The small molecule below binds the protein below.
Small molecule (SMILES): Nc1ncnc2c1ncn2[C@@H]1O[C@H](CO[P](=O)(O)OP(=O)(O)O)[C@@H](O)[C@H]1OP(=O)(O)O

Binding-site contacts:
Ligand atom O4' contacts residue GLN77 of chain 2.C at 3.0 Å (h-bond).
Ligand atom N6 contacts residue ARG36 of chain 2.C at 3.2 Å (salt-bridge).
Ligand atom C4 contacts residue ARG36 of chain 2.C at 3.8 Å.
Ligand atom O4' contacts residue VAL76 of chain 2.C at 3.4 Å.
Ligand atom O1P contacts residue ARG36 of chain 2.C at 2.8 Å (salt-bridge).
Ligand atom P2' contacts residue THR37 of chain 2.C at 3.5 Å.
Ligand atom O2P contacts residue ASN35 of chain 2.C at 2.7 Å (h-bond).
Ligand atom P2' contacts residue ARG36 of chain 2.C at 3.6 Å.
Ligand atom O1B contacts residue ALA14 of chain 2.C at 3.6 Å.
Ligand atom C5' contacts residue ALA14 of chain 2.C at 3.8 Å (hydrophobic).
Ligand atom C5 contacts residue ALA81 of chain 2.C at 3.4 Å (hydrophobic).
Ligand atom C2 contacts residue ARG36 of chain 2.C at 3.9 Å.
Ligand atom O3P contacts residue THR37 of chain 2.C at 2.5 Å (h-bond).
Ligand atom O3P contacts residue ASN35 of chain 2.C at 3.5 Å (h-bond).
Ligand atom C6 contacts residue ARG36 of chain 2.C at 3.1 Å.
Ligand atom O3' contacts residue ASN35 of chain 2.C at 3.0 Å (h-bond).
Ligand atom O3' contacts residue ALA14 of chain 2.C at 3.9 Å.
Ligand atom C8 contacts residue GLN77 of chain 2.C at 3.6 Å.
Ligand atom O2B contacts residue ALA14 of chain 2.C at 3.7 Å.
Ligand atom C4' contacts residue GLN77 of chain 2.C at 4.0 Å.
Ligand atom O2P contacts residue THR37 of chain 2.C at 3.7 Å.
Ligand atom C5 contacts residue ARG36 of chain 2.C at 3.4 Å.
Ligand atom N7 contacts residue ALA81 of chain 2.C at 3.5 Å.
Ligand atom N7 contacts residue ARG36 of chain 2.C at 3.5 Å (salt-bridge).
Ligand atom C1' contacts residue VAL76 of chain 2.C at 3.9 Å (hydrophobic).
Ligand atom P2' contacts residue ASN35 of chain 2.C at 3.4 Å.
Ligand atom C8 contacts residue ARG36 of chain 2.C at 3.7 Å.
Ligand atom O2P contacts residue LYS40 of chain 2.C at 2.9 Å (salt-bridge).
Ligand atom N6 contacts residue ALA81 of chain 2.C at 3.6 Å.
Ligand atom N1 contacts residue ALA81 of chain 2.C at 3.9 Å.
Ligand atom O2' contacts residue ASN35 of chain 2.C at 3.5 Å (h-bond).
Ligand atom O3' contacts residue GLY12 of chain 2.C at 3.8 Å.
Ligand atom C2 contacts residue THR85 of chain 2.C at 3.4 Å.
Ligand atom O3P contacts residue ARG36 of chain 2.C at 2.9 Å (salt-bridge).
Ligand atom C6 contacts residue ALA81 of chain 2.C at 3.5 Å (hydrophobic).
Ligand atom N7 contacts residue GLN77 of chain 2.C at 4.0 Å.
Ligand atom O3' contacts residue MET13 of chain 2.C at 3.9 Å.
Ligand atom N1 contacts residue ARG36 of chain 2.C at 3.7 Å.
Ligand atom N3 contacts residue THR85 of chain 2.C at 3.8 Å.
Ligand atom O1A contacts residue GLN77 of chain 2.C at 4.0 Å.

Sequence of chain 2.C:
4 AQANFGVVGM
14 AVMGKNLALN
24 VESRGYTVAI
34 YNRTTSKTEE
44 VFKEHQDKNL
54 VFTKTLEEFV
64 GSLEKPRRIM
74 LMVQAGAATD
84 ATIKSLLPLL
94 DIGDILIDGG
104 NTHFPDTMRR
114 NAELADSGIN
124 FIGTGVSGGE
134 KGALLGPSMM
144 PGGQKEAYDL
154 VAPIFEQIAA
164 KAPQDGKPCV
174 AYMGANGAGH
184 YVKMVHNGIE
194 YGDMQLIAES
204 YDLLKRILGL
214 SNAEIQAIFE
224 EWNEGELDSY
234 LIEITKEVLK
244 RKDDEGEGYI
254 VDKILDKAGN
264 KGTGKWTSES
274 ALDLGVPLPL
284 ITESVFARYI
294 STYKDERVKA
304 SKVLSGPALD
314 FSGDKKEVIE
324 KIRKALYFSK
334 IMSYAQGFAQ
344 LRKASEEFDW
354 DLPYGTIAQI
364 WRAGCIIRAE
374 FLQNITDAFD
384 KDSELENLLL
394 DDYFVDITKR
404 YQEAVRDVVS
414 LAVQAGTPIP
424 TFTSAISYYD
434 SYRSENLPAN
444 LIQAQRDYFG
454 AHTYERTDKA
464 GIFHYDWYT